Sequence of chain 2.A:
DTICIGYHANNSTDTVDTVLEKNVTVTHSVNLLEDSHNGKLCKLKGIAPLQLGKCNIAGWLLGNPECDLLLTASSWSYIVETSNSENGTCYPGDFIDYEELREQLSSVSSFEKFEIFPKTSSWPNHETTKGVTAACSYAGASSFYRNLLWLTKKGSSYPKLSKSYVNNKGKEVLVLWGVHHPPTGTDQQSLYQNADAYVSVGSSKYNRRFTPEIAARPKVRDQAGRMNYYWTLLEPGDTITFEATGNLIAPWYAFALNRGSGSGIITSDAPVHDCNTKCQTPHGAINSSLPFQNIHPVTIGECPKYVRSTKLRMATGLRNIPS

This protein binds this small molecule.
Small molecule (SMILES): CC(=O)N[C@@H]1[C@@H](O)[C@H](O)[C@@H](CO)O[C@H]1O

Binding-site contacts:
Ligand atom C8 contacts residue ASN15 of chain 2.A at 4.1 Å.
Ligand atom C4 contacts residue ASN15 of chain 2.A at 3.9 Å.
Ligand atom C1 contacts residue ASN15 of chain 2.A at 1.4 Å.
Ligand atom O5 contacts residue ASN15 of chain 2.A at 2.4 Å (h-bond).
Ligand atom N2 contacts residue ASN15 of chain 2.A at 2.5 Å (h-bond).
Ligand atom C7 contacts residue ASN15 of chain 2.A at 2.8 Å.
Ligand atom C5 contacts residue ASN15 of chain 2.A at 3.7 Å.
Ligand atom C2 contacts residue ASN15 of chain 2.A at 2.1 Å.
Ligand atom O7 contacts residue ASN15 of chain 2.A at 2.8 Å (h-bond).
Ligand atom C3 contacts residue ASN15 of chain 2.A at 3.5 Å.